Sequence of chain 1.B:
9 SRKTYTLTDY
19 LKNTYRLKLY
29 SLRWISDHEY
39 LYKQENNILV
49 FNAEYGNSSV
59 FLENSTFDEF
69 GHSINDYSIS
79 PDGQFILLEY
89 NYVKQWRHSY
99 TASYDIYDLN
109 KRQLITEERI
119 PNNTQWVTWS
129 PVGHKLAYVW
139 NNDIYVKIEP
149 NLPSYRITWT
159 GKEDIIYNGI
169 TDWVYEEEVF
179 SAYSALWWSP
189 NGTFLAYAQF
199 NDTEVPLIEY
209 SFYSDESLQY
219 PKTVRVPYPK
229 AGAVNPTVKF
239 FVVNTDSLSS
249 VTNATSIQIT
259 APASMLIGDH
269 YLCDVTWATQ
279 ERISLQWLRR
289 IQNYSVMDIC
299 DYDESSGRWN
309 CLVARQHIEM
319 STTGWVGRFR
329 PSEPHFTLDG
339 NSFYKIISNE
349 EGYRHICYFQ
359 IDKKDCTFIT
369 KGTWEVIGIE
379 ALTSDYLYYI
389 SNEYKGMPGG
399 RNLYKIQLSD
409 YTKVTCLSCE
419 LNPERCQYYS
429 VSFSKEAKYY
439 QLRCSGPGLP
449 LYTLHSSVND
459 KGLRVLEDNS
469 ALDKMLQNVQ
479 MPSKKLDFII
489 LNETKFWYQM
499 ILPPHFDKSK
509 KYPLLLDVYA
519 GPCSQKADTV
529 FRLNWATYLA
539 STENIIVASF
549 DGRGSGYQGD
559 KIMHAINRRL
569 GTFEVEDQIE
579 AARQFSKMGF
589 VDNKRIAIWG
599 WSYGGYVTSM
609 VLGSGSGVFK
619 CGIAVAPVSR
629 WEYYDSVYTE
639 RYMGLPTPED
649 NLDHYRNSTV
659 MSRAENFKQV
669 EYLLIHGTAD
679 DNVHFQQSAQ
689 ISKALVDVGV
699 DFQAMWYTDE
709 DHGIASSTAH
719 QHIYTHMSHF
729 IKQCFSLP

Binding-site contacts:
Ligand atom N2 contacts residue SER319 of chain 1.B at 4.3 Å.
Ligand atom C7 contacts residue ASN291 of chain 1.B at 3.0 Å.
Ligand atom C2 contacts residue ASN291 of chain 1.B at 2.6 Å.
Ligand atom O7 contacts residue SER319 of chain 1.B at 2.7 Å (h-bond).
Ligand atom C8 contacts residue TYR292 of chain 1.B at 4.4 Å (hydrophobic).
Ligand atom C1 contacts residue ILE289 of chain 1.B at 4.0 Å (hydrophobic).
Ligand atom C7 contacts residue SER319 of chain 1.B at 3.2 Å.
Ligand atom C5 contacts residue ASN291 of chain 1.B at 4.2 Å.
Ligand atom C8 contacts residue SER319 of chain 1.B at 3.4 Å.
Ligand atom O5 contacts residue ASN291 of chain 1.B at 2.8 Å (h-bond).
Ligand atom N2 contacts residue ASN291 of chain 1.B at 2.3 Å (h-bond).
Ligand atom C3 contacts residue ASN291 of chain 1.B at 3.9 Å.
Ligand atom O7 contacts residue THR320 of chain 1.B at 3.6 Å.
Ligand atom O6 contacts residue ARG566 of chain 1.B at 4.0 Å.
Ligand atom C8 contacts residue ASN291 of chain 1.B at 3.3 Å.
Ligand atom C5 contacts residue ILE289 of chain 1.B at 4.3 Å (hydrophobic).
Ligand atom O7 contacts residue ASN291 of chain 1.B at 3.9 Å.
Ligand atom C8 contacts residue MET318 of chain 1.B at 3.3 Å (hydrophobic).
Ligand atom C1 contacts residue ASN291 of chain 1.B at 2.0 Å.
Ligand atom O5 contacts residue ILE289 of chain 1.B at 3.6 Å.

A protein and the small-molecule ligand that binds it are described below.
Small molecule (SMILES): CC(=O)N[C@@H]1[C@@H](O)[C@H](O)[C@@H](CO)O[C@H]1O